This protein binds this small molecule.
Small molecule (SMILES): CC(C)C[C@H](NC(=O)OCC(C)(C)Sc1nc2ccccc2[nH]1)C(=O)N[C@@H](C[C@@H]1CCNC1=O)[C@H](O)S(=O)(=O)O

Sequence of chain 1.B:
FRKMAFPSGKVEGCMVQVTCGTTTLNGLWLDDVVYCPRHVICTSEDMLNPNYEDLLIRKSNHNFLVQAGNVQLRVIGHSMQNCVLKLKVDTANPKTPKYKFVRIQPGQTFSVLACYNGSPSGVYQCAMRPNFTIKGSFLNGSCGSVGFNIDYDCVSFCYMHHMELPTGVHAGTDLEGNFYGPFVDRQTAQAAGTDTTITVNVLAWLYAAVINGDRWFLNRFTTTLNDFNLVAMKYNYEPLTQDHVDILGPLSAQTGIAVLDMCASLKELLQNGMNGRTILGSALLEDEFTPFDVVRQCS

Binding-site contacts:
Ligand atom C15 contacts residue WEL1 of chain 1.E at 0.1 Å.
Ligand atom N2 contacts residue WEL1 of chain 1.E at 0.1 Å (h-bond).
Ligand atom O3 contacts residue CYS149 of chain 1.B at 2.6 Å (h-bond).
Ligand atom C2 contacts residue WEL1 of chain 1.E at 0.1 Å.
Ligand atom C8 contacts residue WEL1 of chain 1.E at 0.1 Å.
Ligand atom C20 contacts residue WEL1 of chain 1.E at 0.0 Å.
Ligand atom C6 contacts residue WEL1 of chain 1.E at 0.1 Å.
Ligand atom N3 contacts residue WEL1 of chain 1.E at 0.0 Å (h-bond).
Ligand atom C22 contacts residue WEL1 of chain 1.E at 0.0 Å.
Ligand atom C25 contacts residue WEL1 of chain 1.E at 0.0 Å.
Ligand atom O2 contacts residue WEL1 of chain 1.E at 0.0 Å (h-bond).
Ligand atom C7 contacts residue WEL1 of chain 1.E at 0.1 Å.
Ligand atom O5 contacts residue WEL1 of chain 1.E at 0.2 Å (h-bond).
Ligand atom C5 contacts residue WEL1 of chain 1.E at 0.1 Å.
Ligand atom C18 contacts residue WEL1 of chain 1.E at 0.1 Å.
Ligand atom C10 contacts residue WEL1 of chain 1.E at 0.2 Å.
Ligand atom C9 contacts residue WEL1 of chain 1.E at 0.1 Å.
Ligand atom C14 contacts residue WEL1 of chain 1.E at 0.0 Å.
Ligand atom S1 contacts residue WEL1 of chain 1.E at 0.1 Å (h-bond).
Ligand atom O3 contacts residue WEL1 of chain 1.E at 1.4 Å.
Ligand atom C13 contacts residue WEL1 of chain 1.E at 0.1 Å.
Ligand atom C17 contacts residue WEL1 of chain 1.E at 0.1 Å.
Ligand atom C12 contacts residue WEL1 of chain 1.E at 0.1 Å.
Ligand atom C21 contacts residue WEL1 of chain 1.E at 0.0 Å.
Ligand atom C11 contacts residue WEL1 of chain 1.E at 0.1 Å.
Ligand atom C24 contacts residue WEL1 of chain 1.E at 0.0 Å.
Ligand atom C4 contacts residue WEL1 of chain 1.E at 0.1 Å.
Ligand atom N4 contacts residue WEL1 of chain 1.E at 0.0 Å (h-bond).
Ligand atom C1 contacts residue WEL1 of chain 1.E at 0.1 Å.
Ligand atom O1 contacts residue WEL1 of chain 1.E at 0.1 Å (h-bond).
Ligand atom C19 contacts residue WEL1 of chain 1.E at 0.0 Å.
Ligand atom N1 contacts residue WEL1 of chain 1.E at 0.2 Å (h-bond).
Ligand atom C11 contacts residue CYS149 of chain 1.B at 2.7 Å (hydrophobic).
Ligand atom C16 contacts residue WEL1 of chain 1.E at 0.0 Å.
Ligand atom C17 contacts residue CYS149 of chain 1.B at 1.8 Å (hydrophobic).
Ligand atom O4 contacts residue WEL1 of chain 1.E at 0.3 Å (h-bond).
Ligand atom C23 contacts residue WEL1 of chain 1.E at 0.0 Å.
Ligand atom N5 contacts residue WEL1 of chain 1.E at 0.0 Å (h-bond).
Ligand atom O2 contacts residue HIS167 of chain 1.B at 2.7 Å (h-bond).
Ligand atom C3 contacts residue WEL1 of chain 1.E at 0.1 Å.